The small molecule below binds the protein below.
Small molecule (SMILES): CCN(CC)CCNC(=O)c1ccccc1S

Binding-site contacts:
Ligand atom C14 contacts residue SER46 of chain 1.A at 4.2 Å.
Ligand atom C05 contacts residue ARG45 of chain 1.A at 3.8 Å.
Ligand atom C11 contacts residue CYS53 of chain 1.A at 4.4 Å (hydrophobic).
Ligand atom C14 contacts residue ARG45 of chain 1.A at 4.5 Å.
Ligand atom C13 contacts residue SER46 of chain 1.A at 4.0 Å.
Ligand atom C05 contacts residue ASP42 of chain 1.A at 3.1 Å.
Ligand atom N03 contacts residue ASP42 of chain 1.A at 2.8 Å (salt-bridge).
Ligand atom C13 contacts residue ARG45 of chain 1.A at 3.7 Å.
Ligand atom C15 contacts residue CYS53 of chain 1.A at 3.4 Å (hydrophobic).
Ligand atom S17 contacts residue CYS53 of chain 1.A at 2.0 Å (h-bond).
Ligand atom C15 contacts residue ILE51 of chain 1.A at 4.1 Å (hydrophobic).
Ligand atom C11 contacts residue ASP42 of chain 1.A at 4.0 Å.
Ligand atom C16 contacts residue CYS53 of chain 1.A at 3.1 Å (hydrophobic).
Ligand atom C12 contacts residue ARG45 of chain 1.A at 4.0 Å.
Ligand atom C09 contacts residue ASP42 of chain 1.A at 3.8 Å.
Ligand atom C07 contacts residue ASP42 of chain 1.A at 3.6 Å.
Ligand atom C13 contacts residue ASP42 of chain 1.A at 3.3 Å.
Ligand atom C13 contacts residue TRP52 of chain 1.A at 4.1 Å (hydrophobic).
Ligand atom C12 contacts residue ASP42 of chain 1.A at 3.3 Å.
Ligand atom C02 contacts residue ASP42 of chain 1.A at 3.6 Å.
Ligand atom C15 contacts residue TRP52 of chain 1.A at 3.9 Å (hydrophobic).
Ligand atom C14 contacts residue TRP52 of chain 1.A at 3.9 Å (hydrophobic).
Ligand atom C14 contacts residue ASP42 of chain 1.A at 4.2 Å.
Ligand atom C04 contacts residue ASP42 of chain 1.A at 3.3 Å.
Ligand atom C06 contacts residue ASP42 of chain 1.A at 3.6 Å.
Ligand atom C14 contacts residue CYS53 of chain 1.A at 4.4 Å (hydrophobic).
Ligand atom C14 contacts residue ILE51 of chain 1.A at 3.5 Å (hydrophobic).
Ligand atom C05 contacts residue ASP41 of chain 1.A at 4.1 Å.
Ligand atom N08 contacts residue ASP42 of chain 1.A at 2.9 Å (salt-bridge).

Sequence of chain 1.A:
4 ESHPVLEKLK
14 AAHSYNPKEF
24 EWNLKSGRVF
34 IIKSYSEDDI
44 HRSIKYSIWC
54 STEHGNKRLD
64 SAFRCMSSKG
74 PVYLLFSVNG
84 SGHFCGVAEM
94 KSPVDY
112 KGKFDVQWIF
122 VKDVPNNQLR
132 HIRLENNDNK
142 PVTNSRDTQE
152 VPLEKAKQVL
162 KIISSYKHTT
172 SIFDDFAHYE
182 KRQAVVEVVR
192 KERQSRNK